Sequence of chain 1.F:
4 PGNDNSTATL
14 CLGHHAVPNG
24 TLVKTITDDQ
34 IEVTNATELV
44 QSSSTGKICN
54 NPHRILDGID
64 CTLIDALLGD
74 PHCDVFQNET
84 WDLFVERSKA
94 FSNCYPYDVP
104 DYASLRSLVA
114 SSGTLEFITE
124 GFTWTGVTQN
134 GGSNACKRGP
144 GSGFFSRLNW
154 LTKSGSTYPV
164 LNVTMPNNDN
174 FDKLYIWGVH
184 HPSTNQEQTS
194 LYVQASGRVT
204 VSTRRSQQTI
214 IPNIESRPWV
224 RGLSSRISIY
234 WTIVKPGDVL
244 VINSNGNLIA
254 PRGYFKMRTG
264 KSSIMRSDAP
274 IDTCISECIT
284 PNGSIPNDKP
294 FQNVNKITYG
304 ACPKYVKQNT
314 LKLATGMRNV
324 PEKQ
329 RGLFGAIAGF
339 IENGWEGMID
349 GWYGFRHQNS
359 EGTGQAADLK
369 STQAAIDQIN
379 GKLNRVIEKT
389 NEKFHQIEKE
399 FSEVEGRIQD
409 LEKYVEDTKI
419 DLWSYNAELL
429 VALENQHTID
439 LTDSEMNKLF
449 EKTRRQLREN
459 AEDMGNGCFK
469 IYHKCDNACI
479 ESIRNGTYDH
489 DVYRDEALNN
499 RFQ

Sequence of chain 1.E:
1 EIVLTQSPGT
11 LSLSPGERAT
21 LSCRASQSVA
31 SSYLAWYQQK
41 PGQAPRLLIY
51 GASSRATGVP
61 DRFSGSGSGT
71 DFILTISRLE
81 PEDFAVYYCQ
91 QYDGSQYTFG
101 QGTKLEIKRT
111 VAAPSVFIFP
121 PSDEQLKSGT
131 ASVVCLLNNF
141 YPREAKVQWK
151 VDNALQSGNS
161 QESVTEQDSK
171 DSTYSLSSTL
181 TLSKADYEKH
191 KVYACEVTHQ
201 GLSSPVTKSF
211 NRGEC

Binding-site contacts:
Ligand atom O3 contacts residue GLU1 of chain 1.E at 4.3 Å.
Ligand atom C3 contacts residue ASN483 of chain 1.F at 3.8 Å.
Ligand atom C5 contacts residue ASN483 of chain 1.F at 3.6 Å.
Ligand atom C6 contacts residue ALA476 of chain 1.F at 4.5 Å (hydrophobic).
Ligand atom C7 contacts residue GLN27 of chain 1.E at 4.3 Å.
Ligand atom C4 contacts residue ASN483 of chain 1.F at 4.3 Å.
Ligand atom C8 contacts residue GLN27 of chain 1.E at 3.6 Å.
Ligand atom O5 contacts residue ASN483 of chain 1.F at 2.4 Å (h-bond).
Ligand atom C1 contacts residue ASN483 of chain 1.F at 1.4 Å.
Ligand atom O6 contacts residue SER480 of chain 1.F at 4.3 Å.
Ligand atom C6 contacts residue GLU479 of chain 1.F at 4.2 Å.
Ligand atom O5 contacts residue GLU479 of chain 1.F at 3.8 Å.
Ligand atom O7 contacts residue GLN27 of chain 1.E at 4.3 Å.
Ligand atom N2 contacts residue ASN483 of chain 1.F at 2.8 Å (h-bond).
Ligand atom O7 contacts residue ASN483 of chain 1.F at 3.5 Å (h-bond).
Ligand atom O6 contacts residue ALA476 of chain 1.F at 3.1 Å (h-bond).
Ligand atom O6 contacts residue GLU479 of chain 1.F at 3.9 Å.
Ligand atom C7 contacts residue ASN483 of chain 1.F at 3.6 Å.
Ligand atom C2 contacts residue ASN483 of chain 1.F at 2.5 Å.
Ligand atom C1 contacts residue THR485 of chain 1.F at 4.4 Å.

This protein binds this small molecule.
Small molecule (SMILES): CC(=O)N[C@H]1[C@H](O[C@H]2[C@H](O)[C@@H](NC(C)=O)CO[C@@H]2CO)O[C@H](CO)[C@@H](O[C@@H]2O[C@H](CO[C@H]3O[C@H](CO[C@H]4O[C@H](CO)[C@@H](O)[C@H](O)[C@@H]4O)[C@@H](O)[C@H](O)[C@@H]3O)[C@@H](O)[C@H](O)[C@@H]2O)[C@@H]1O